Sequence of chain 1.G:
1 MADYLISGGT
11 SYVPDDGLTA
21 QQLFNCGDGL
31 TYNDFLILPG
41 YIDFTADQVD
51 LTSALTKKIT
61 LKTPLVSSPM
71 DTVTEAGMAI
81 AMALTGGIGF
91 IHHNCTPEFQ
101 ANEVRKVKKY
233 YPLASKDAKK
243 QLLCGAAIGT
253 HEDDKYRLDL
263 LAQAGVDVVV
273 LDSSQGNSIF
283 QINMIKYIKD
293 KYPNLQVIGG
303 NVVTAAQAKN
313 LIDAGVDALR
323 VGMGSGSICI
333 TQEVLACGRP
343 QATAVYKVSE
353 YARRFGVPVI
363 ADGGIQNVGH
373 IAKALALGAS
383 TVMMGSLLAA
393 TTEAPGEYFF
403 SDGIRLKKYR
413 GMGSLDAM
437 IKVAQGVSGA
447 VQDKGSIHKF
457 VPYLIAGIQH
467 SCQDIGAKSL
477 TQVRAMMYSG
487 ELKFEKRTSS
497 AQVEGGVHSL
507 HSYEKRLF

Binding-site contacts:
Ligand atom C6 contacts residue MET414 of chain 1.G at 3.7 Å (hydrophobic).
Ligand atom C4 contacts residue CYS331 of chain 1.G at 2.8 Å (hydrophobic).
Ligand atom C2 contacts residue NAD1 of chain 1.V at 3.5 Å.
Ligand atom N1 contacts residue GLN441 of chain 1.G at 2.9 Å (h-bond).
Ligand atom O2' contacts residue NAD1 of chain 1.V at 2.5 Å (h-bond).
Ligand atom N1 contacts residue CYS331 of chain 1.G at 3.6 Å (h-bond).
Ligand atom C2 contacts residue GLN441 of chain 1.G at 3.3 Å.
Ligand atom O3' contacts residue SER68 of chain 1.G at 3.1 Å (h-bond).
Ligand atom N3 contacts residue CYS331 of chain 1.G at 1.6 Å (h-bond).
Ligand atom O3P contacts residue SER329 of chain 1.G at 2.9 Å (h-bond).
Ligand atom O2P contacts residue GLY387 of chain 1.G at 3.1 Å (h-bond).
Ligand atom C2 contacts residue CYS331 of chain 1.G at 2.3 Å (hydrophobic).
Ligand atom O3P contacts residue GLY387 of chain 1.G at 3.4 Å.
Ligand atom C8 contacts residue MET70 of chain 1.G at 3.5 Å (hydrophobic).
Ligand atom C6 contacts residue GLY415 of chain 1.G at 3.3 Å.
Ligand atom O6 contacts residue MET414 of chain 1.G at 2.8 Å (h-bond).
Ligand atom O1P contacts residue SER329 of chain 1.G at 2.5 Å (h-bond).
Ligand atom O2P contacts residue SER388 of chain 1.G at 2.9 Å (h-bond).
Ligand atom C3' contacts residue SER68 of chain 1.G at 3.2 Å.
Ligand atom C1' contacts residue CYS331 of chain 1.G at 3.7 Å (hydrophobic).
Ligand atom C4 contacts residue NAD1 of chain 1.V at 3.4 Å.
Ligand atom N3 contacts residue NAD1 of chain 1.V at 3.1 Å.
Ligand atom P contacts residue SER388 of chain 1.G at 3.5 Å.
Ligand atom N9 contacts residue CYS331 of chain 1.G at 3.6 Å (h-bond).
Ligand atom O3P contacts residue SER388 of chain 1.G at 2.9 Å (h-bond).
Ligand atom C2' contacts residue NAD1 of chain 1.V at 3.5 Å.
Ligand atom O1P contacts residue GLY365 of chain 1.G at 3.5 Å.
Ligand atom N7 contacts residue GLY413 of chain 1.G at 3.5 Å.
Ligand atom O5' contacts residue GLY365 of chain 1.G at 3.4 Å (h-bond).
Ligand atom O3' contacts residue ASP364 of chain 1.G at 3.3 Å.
Ligand atom N7 contacts residue MET414 of chain 1.G at 3.6 Å.
Ligand atom O3' contacts residue MET385 of chain 1.G at 3.6 Å.
Ligand atom O6 contacts residue GLY413 of chain 1.G at 3.1 Å.
Ligand atom O6 contacts residue GLY415 of chain 1.G at 2.3 Å (h-bond).
Ligand atom O1P contacts residue GLY328 of chain 1.G at 3.3 Å.
Ligand atom O2' contacts residue ASP364 of chain 1.G at 3.4 Å (salt-bridge).
Ligand atom C1' contacts residue NAD1 of chain 1.V at 3.6 Å.
Ligand atom O3' contacts residue ARG322 of chain 1.G at 3.0 Å (salt-bridge).
Ligand atom O3P contacts residue TYR411 of chain 1.G at 2.4 Å (h-bond).
Ligand atom P contacts residue SER329 of chain 1.G at 3.6 Å.

This small molecule binds to this protein.
Small molecule (SMILES): O=c1[nH]cnc2c1ncn2[C@@H]1O[C@H](COP(=O)(O)O)[C@@H](O)[C@H]1O